Binding-site contacts:
Ligand atom CAR contacts residue PHE316 of chain 1.B at 3.6 Å (hydrophobic).
Ligand atom CAU contacts residue THR291 of chain 1.B at 4.0 Å.
Ligand atom CAU contacts residue CYS294 of chain 1.B at 4.4 Å (hydrophobic).
Ligand atom CBH contacts residue CYS294 of chain 1.B at 4.4 Å (hydrophobic).
Ligand atom CAS contacts residue PHE492 of chain 1.B at 3.6 Å (hydrophobic).
Ligand atom CBG contacts residue CYS294 of chain 1.B at 3.9 Å (hydrophobic).
Ligand atom CBC contacts residue VAL298 of chain 1.B at 4.4 Å (hydrophobic).
Ligand atom CAR contacts residue VAL488 of chain 1.B at 4.0 Å (hydrophobic).
Ligand atom CAC contacts residue THR291 of chain 1.B at 4.0 Å.
Ligand atom OAW contacts residue PHE316 of chain 1.B at 3.8 Å.
Ligand atom CBD contacts residue CYS294 of chain 1.B at 4.0 Å (hydrophobic).
Ligand atom CAU contacts residue PHE492 of chain 1.B at 3.5 Å (hydrophobic).
Ligand atom CAZ contacts residue CYS294 of chain 1.B at 4.4 Å (hydrophobic).
Ligand atom CBF contacts residue CYS294 of chain 1.B at 3.6 Å (hydrophobic).
Ligand atom CAV contacts residue TRP311 of chain 1.B at 4.4 Å (hydrophobic).
Ligand atom CAI contacts residue CYS294 of chain 1.B at 4.3 Å (hydrophobic).
Ligand atom CAT contacts residue VAL488 of chain 1.B at 4.0 Å (hydrophobic).
Ligand atom CBC contacts residue PHE316 of chain 1.B at 4.3 Å (hydrophobic).
Ligand atom CAS contacts residue CYS294 of chain 1.B at 4.4 Å (hydrophobic).
Ligand atom CAK contacts residue CYS294 of chain 1.B at 3.9 Å (hydrophobic).

Sequence of chain 1.B:
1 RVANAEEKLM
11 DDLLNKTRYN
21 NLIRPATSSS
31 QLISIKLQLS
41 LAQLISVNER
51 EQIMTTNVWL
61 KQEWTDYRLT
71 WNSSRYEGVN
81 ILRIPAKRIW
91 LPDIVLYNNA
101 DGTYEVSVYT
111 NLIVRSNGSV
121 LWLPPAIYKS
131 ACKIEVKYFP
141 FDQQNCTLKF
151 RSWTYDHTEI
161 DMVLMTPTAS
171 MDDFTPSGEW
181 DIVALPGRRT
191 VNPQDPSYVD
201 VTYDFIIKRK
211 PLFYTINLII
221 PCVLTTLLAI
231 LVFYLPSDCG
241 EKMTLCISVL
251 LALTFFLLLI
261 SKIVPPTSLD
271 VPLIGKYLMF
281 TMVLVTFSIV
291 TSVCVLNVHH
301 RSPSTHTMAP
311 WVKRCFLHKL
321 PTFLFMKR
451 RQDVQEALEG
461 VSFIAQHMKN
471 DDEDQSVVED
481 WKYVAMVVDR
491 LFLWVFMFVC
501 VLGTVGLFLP

The protein below binds the small molecule below.
Small molecule (SMILES): CC(C)CCC[C@@H](C)[C@H]1CC[C@H]2[C@@H]3CC=C4C[C@@H](OC(=O)CCC(=O)O)CC[C@]4(C)[C@H]3CC[C@]12C